Sequence of chain 1.M:
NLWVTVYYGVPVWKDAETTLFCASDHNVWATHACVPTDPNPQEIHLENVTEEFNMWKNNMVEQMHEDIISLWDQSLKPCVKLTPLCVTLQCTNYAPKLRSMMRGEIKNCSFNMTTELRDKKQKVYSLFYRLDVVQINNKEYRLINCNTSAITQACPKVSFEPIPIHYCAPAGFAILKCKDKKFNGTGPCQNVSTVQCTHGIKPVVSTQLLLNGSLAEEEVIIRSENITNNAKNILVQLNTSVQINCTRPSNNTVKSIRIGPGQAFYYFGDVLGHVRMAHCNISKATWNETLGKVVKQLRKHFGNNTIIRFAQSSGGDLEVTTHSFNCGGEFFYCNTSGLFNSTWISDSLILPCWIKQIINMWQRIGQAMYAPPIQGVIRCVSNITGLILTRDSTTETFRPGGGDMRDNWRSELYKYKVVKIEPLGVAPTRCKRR

A protein and the small-molecule ligand that binds it are described below.
Small molecule (SMILES): CC(=O)N[C@@H]1[C@@H](O)[C@H](O)[C@@H](CO)O[C@H]1O

Binding-site contacts:
Ligand atom C3 contacts residue ASN211 of chain 1.M at 3.8 Å.
Ligand atom C2 contacts residue ASN211 of chain 1.M at 2.4 Å.
Ligand atom O6 contacts residue ASN211 of chain 1.M at 3.5 Å (h-bond).
Ligand atom C7 contacts residue ASN211 of chain 1.M at 3.5 Å.
Ligand atom O7 contacts residue LYS199 of chain 1.M at 4.2 Å.
Ligand atom C8 contacts residue ASP200 of chain 1.M at 3.1 Å.
Ligand atom N2 contacts residue ASN211 of chain 1.M at 2.9 Å (h-bond).
Ligand atom C7 contacts residue ASP200 of chain 1.M at 4.1 Å.
Ligand atom O7 contacts residue LYS201 of chain 1.M at 3.4 Å (salt-bridge).
Ligand atom O5 contacts residue ASN211 of chain 1.M at 2.4 Å (h-bond).
Ligand atom C7 contacts residue LYS201 of chain 1.M at 4.1 Å.
Ligand atom C8 contacts residue LYS201 of chain 1.M at 4.1 Å.
Ligand atom C4 contacts residue ASN211 of chain 1.M at 4.2 Å.
Ligand atom O7 contacts residue ASP200 of chain 1.M at 4.2 Å.
Ligand atom C6 contacts residue ASN211 of chain 1.M at 4.3 Å.
Ligand atom C1 contacts residue ASN211 of chain 1.M at 1.4 Å.
Ligand atom C5 contacts residue ASN211 of chain 1.M at 3.7 Å.
Ligand atom O7 contacts residue ASN211 of chain 1.M at 3.8 Å.